Binding-site contacts:
Ligand atom CB contacts residue PHE496 of chain 6.OA at 3.9 Å (hydrophobic).
Ligand atom CB contacts residue GLY495 of chain 6.OA at 3.9 Å.
Ligand atom CD1 contacts residue ILE434 of chain 6.OA at 4.1 Å (hydrophobic).
Ligand atom CE1 contacts residue ILE434 of chain 6.OA at 3.9 Å (hydrophobic).
Ligand atom O contacts residue PRO438 of chain 6.OA at 4.0 Å.
Ligand atom CA contacts residue ARG442 of chain 6.OA at 3.6 Å.
Ligand atom CZ contacts residue PRO438 of chain 6.OA at 3.4 Å (hydrophobic).
Ligand atom O contacts residue ARG442 of chain 6.OA at 4.3 Å.
Ligand atom N contacts residue ASN492 of chain 6.OA at 3.3 Å (h-bond).
Ligand atom CE2 contacts residue ARG442 of chain 6.OA at 3.6 Å.
Ligand atom CE1 contacts residue PHE496 of chain 6.OA at 3.6 Å (hydrophobic).
Ligand atom CB contacts residue ASN492 of chain 6.OA at 3.8 Å.
Ligand atom CA contacts residue ASN492 of chain 6.OA at 3.3 Å.
Ligand atom C contacts residue ARG442 of chain 6.OA at 4.4 Å.
Ligand atom CE1 contacts residue PRO438 of chain 6.OA at 3.8 Å (hydrophobic).
Ligand atom CG contacts residue PHE496 of chain 6.OA at 4.0 Å (hydrophobic).
Ligand atom N contacts residue SER491 of chain 6.OA at 4.1 Å.
Ligand atom O contacts residue ASN492 of chain 6.OA at 4.2 Å.
Ligand atom CD1 contacts residue PRO438 of chain 6.OA at 4.4 Å (hydrophobic).
Ligand atom CD2 contacts residue ARG442 of chain 6.OA at 3.5 Å.
Ligand atom CG contacts residue GLY495 of chain 6.OA at 4.4 Å.
Ligand atom CD1 contacts residue PHE496 of chain 6.OA at 3.7 Å (hydrophobic).
Ligand atom CG contacts residue ASN492 of chain 6.OA at 4.3 Å.
Ligand atom N contacts residue ARG442 of chain 6.OA at 4.2 Å.
Ligand atom C contacts residue ASN492 of chain 6.OA at 4.0 Å.
Ligand atom CD2 contacts residue PRO438 of chain 6.OA at 4.4 Å (hydrophobic).
Ligand atom CZ contacts residue PHE496 of chain 6.OA at 3.9 Å (hydrophobic).
Ligand atom CD1 contacts residue ASN492 of chain 6.OA at 3.9 Å.
Ligand atom CE2 contacts residue PRO438 of chain 6.OA at 3.7 Å (hydrophobic).

A small-molecule ligand and the protein it binds are described below.
Small molecule (SMILES): N[C@@H](Cc1ccccc1)C(=O)NCC=O

Sequence of chain 6.OA:
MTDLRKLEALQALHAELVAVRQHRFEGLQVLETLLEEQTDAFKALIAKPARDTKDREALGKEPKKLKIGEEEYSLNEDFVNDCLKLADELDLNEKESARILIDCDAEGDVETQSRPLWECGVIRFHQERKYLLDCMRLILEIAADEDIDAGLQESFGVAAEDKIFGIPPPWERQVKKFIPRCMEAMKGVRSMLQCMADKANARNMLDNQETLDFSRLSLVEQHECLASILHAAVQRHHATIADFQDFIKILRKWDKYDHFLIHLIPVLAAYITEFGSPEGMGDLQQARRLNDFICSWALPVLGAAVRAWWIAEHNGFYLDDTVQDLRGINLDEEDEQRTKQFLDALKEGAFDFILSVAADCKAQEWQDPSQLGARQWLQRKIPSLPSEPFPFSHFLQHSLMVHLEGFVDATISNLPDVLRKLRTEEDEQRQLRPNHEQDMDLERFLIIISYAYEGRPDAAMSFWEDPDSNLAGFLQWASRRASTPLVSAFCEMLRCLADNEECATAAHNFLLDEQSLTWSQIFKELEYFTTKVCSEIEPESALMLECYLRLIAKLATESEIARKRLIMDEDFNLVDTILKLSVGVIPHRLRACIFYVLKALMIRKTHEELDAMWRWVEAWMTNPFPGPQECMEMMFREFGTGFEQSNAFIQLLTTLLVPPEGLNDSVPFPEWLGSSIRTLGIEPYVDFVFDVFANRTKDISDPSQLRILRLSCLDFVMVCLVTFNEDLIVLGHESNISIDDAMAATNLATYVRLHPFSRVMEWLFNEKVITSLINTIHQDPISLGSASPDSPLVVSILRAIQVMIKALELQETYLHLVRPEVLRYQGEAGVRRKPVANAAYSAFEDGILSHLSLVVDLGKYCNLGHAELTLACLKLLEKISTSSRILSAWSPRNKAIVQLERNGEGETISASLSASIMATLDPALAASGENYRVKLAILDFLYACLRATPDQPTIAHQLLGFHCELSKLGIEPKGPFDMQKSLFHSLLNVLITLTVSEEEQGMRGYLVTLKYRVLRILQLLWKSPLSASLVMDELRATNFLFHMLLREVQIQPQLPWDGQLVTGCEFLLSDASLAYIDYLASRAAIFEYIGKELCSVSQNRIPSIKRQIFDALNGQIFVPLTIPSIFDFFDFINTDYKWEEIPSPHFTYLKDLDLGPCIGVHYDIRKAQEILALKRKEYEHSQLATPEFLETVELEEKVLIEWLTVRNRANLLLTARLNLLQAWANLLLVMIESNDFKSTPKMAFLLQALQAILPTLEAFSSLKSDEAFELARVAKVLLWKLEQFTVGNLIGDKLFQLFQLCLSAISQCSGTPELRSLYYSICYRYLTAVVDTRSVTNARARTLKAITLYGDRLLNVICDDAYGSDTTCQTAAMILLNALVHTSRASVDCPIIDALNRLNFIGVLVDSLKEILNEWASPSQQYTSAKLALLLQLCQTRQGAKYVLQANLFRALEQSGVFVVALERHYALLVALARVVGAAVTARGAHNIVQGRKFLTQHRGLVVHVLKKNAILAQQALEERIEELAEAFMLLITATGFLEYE